Binding-site contacts:
Ligand atom N3 contacts residue DG5 of chain 1.G at 2.7 Å (h-bond).
Ligand atom OP1 contacts residue LYS92 of chain 1.K at 2.7 Å (salt-bridge).
Ligand atom OP1 contacts residue ASN131 of chain 1.L at 2.9 Å.
Ligand atom N4 contacts residue GLN137 of chain 1.L at 3.1 Å.
Ligand atom O3' contacts residue SER89 of chain 1.K at 3.0 Å (h-bond).
Ligand atom C2 contacts residue DC3 of chain 1.G at 3.2 Å.
Ligand atom OP1 contacts residue LYS107 of chain 1.K at 3.1 Å (salt-bridge).
Ligand atom OP1 contacts residue THR129 of chain 1.L at 2.9 Å (h-bond).
Ligand atom N1 contacts residue DC3 of chain 1.G at 2.8 Å (h-bond).
Ligand atom O4' contacts residue HIS30 of chain 1.L at 2.9 Å.
Ligand atom N4 contacts residue GLN208 of chain 1.L at 2.8 Å (h-bond).
Ligand atom O6 contacts residue DG1 of chain 1.H at 3.0 Å (h-bond).
Ligand atom N6 contacts residue DT6 of chain 1.G at 3.2 Å (h-bond).
Ligand atom O6 contacts residue DC3 of chain 1.G at 2.7 Å (h-bond).
Ligand atom C6 contacts residue SER135 of chain 1.L at 2.7 Å.
Ligand atom N7 contacts residue ASN140 of chain 1.L at 3.1 Å (h-bond).
Ligand atom N1 contacts residue DT6 of chain 1.G at 2.8 Å (h-bond).
Ligand atom O5' contacts residue GLY91 of chain 1.K at 3.0 Å.
Ligand atom O2 contacts residue DG4 of chain 1.G at 2.6 Å (h-bond).
Ligand atom OP2 contacts residue LYS134 of chain 1.L at 2.9 Å (salt-bridge).
Ligand atom N1 contacts residue DG1 of chain 1.H at 3.2 Å (h-bond).
Ligand atom OP2 contacts residue ASP113 of chain 1.L at 2.5 Å (salt-bridge).
Ligand atom N4 contacts residue DG5 of chain 1.G at 2.8 Å (h-bond).
Ligand atom OP1 contacts residue GLU34 of chain 1.L at 2.6 Å (salt-bridge).
Ligand atom O2 contacts residue DG5 of chain 1.G at 2.5 Å (h-bond).
Ligand atom N4 contacts residue ALA138 of chain 1.L at 2.7 Å (h-bond).
Ligand atom N1 contacts residue DC7 of chain 1.G at 3.2 Å (h-bond).
Ligand atom C5' contacts residue HIS30 of chain 1.L at 3.2 Å.
Ligand atom O6 contacts residue DC7 of chain 1.G at 2.8 Å (h-bond).
Ligand atom C3' contacts residue ARG90 of chain 1.K at 3.0 Å.
Ligand atom C6 contacts residue DC3 of chain 1.G at 3.2 Å.
Ligand atom N2 contacts residue DC3 of chain 1.G at 2.8 Å (h-bond).
Ligand atom N6 contacts residue ASN140 of chain 1.L at 2.6 Å (h-bond).
Ligand atom N3 contacts residue DG4 of chain 1.G at 2.5 Å (h-bond).
Ligand atom N2 contacts residue HIS30 of chain 1.K at 3.0 Å.
Ligand atom O6 contacts residue DC7 of chain 1.E at 3.0 Å (h-bond).
Ligand atom N4 contacts residue DG4 of chain 1.G at 2.3 Å (h-bond).
Ligand atom C2' contacts residue TYR76 of chain 1.K at 3.2 Å (hydrophobic).
Ligand atom C2' contacts residue ARG90 of chain 1.K at 3.0 Å.
Ligand atom N7 contacts residue DC7 of chain 1.E at 3.2 Å.

Sequence of chain 1.K:
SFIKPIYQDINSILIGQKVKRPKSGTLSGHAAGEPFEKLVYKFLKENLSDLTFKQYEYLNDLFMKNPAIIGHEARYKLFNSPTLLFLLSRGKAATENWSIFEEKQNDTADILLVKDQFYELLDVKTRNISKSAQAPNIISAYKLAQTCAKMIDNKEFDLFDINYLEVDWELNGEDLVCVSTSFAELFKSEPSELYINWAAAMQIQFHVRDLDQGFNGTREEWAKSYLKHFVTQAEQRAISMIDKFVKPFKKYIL

Sequence of chain 1.L:
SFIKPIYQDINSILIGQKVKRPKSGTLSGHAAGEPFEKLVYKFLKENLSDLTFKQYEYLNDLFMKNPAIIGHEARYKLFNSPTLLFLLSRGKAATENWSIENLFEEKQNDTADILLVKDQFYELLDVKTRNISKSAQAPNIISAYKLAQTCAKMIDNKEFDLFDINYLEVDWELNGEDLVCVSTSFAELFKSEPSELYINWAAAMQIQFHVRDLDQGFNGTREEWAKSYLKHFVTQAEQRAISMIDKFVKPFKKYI

This small molecule binds to this protein.
Small molecule (SMILES): N=c1ccn([C@H]2C[C@H](O[P](=O)(O)OC[C@H]3O[C@@H](n4ccc(N)nc4=O)C[C@@H]3O[P](=O)(O)OC[C@H]3O[C@@H](n4cnc5c(=O)nc(N)[nH]c54)C[C@@H]3O[P](=O)(O)OC[C@H]3O[C@@H](n4cnc5c(=O)nc(N)[nH]c54)C[C@@H]3O)[C@@H](CO[P](=O)(O)O[C@H]3C[C@H](n4cnc5c(N)ncnc54)O[C@@H]3CO[P](=O)(O)O[C@H]3C[C@H](n4cnc5c(=O)nc(N)[nH]c54)O[C@@H]3COP(=O)(O)O)O2)c(=O)[nH]1